Binding-site contacts:
Ligand atom C6 contacts residue ASN134 of chain 1.FC at 3.1 Å.
Ligand atom O2B contacts residue THR23 of chain 1.FC at 1.9 Å (h-bond).
Ligand atom C2 contacts residue LYS135 of chain 1.FC at 3.0 Å.
Ligand atom O4' contacts residue LYS135 of chain 1.FC at 3.0 Å (salt-bridge).
Ligand atom N3B contacts residue LYS22 of chain 1.FC at 3.0 Å (salt-bridge).
Ligand atom O1A contacts residue ILE60 of chain 1.FC at 2.8 Å.
Ligand atom O3G contacts residue THR81 of chain 1.FC at 3.3 Å.
Ligand atom O2B contacts residue LYS22 of chain 1.FC at 2.6 Å (salt-bridge).
Ligand atom O3A contacts residue GLY21 of chain 1.FC at 3.2 Å (h-bond).
Ligand atom O1B contacts residue ASP19 of chain 1.FC at 2.6 Å (salt-bridge).
Ligand atom PB contacts residue LYS22 of chain 1.FC at 2.5 Å.
Ligand atom O2G contacts residue GLY83 of chain 1.FC at 3.2 Å (h-bond).
Ligand atom PG contacts residue LYS22 of chain 1.FC at 2.8 Å.
Ligand atom O2G contacts residue LYS22 of chain 1.FC at 2.8 Å (salt-bridge).
Ligand atom PB contacts residue MG1 of chain 1.VD at 3.1 Å.
Ligand atom C8 contacts residue LYS135 of chain 1.FC at 3.1 Å.
Ligand atom N7 contacts residue LYS135 of chain 1.FC at 3.3 Å.
Ligand atom PB contacts residue ASP19 of chain 1.FC at 3.4 Å.
Ligand atom O6 contacts residue ASN134 of chain 1.FC at 2.5 Å (h-bond).
Ligand atom N3B contacts residue MG1 of chain 1.VD at 3.1 Å.
Ligand atom N9 contacts residue LYS135 of chain 1.FC at 2.6 Å.
Ligand atom C5 contacts residue ASN134 of chain 1.FC at 3.2 Å.
Ligand atom N1 contacts residue LYS135 of chain 1.FC at 2.5 Å.
Ligand atom C8 contacts residue GLY21 of chain 1.FC at 3.0 Å.
Ligand atom O1B contacts residue LYS22 of chain 1.FC at 2.3 Å (salt-bridge).
Ligand atom C1' contacts residue LYS135 of chain 1.FC at 3.2 Å.
Ligand atom O2A contacts residue THR24 of chain 1.FC at 3.1 Å.
Ligand atom C4 contacts residue LYS135 of chain 1.FC at 2.5 Å.
Ligand atom N7 contacts residue ASN134 of chain 1.FC at 2.7 Å (h-bond).
Ligand atom C5 contacts residue LYS135 of chain 1.FC at 2.9 Å.
Ligand atom PG contacts residue MG1 of chain 1.VD at 3.0 Å.
Ligand atom O6 contacts residue LYS135 of chain 1.FC at 3.0 Å (salt-bridge).
Ligand atom O1G contacts residue THR61 of chain 1.FC at 3.2 Å.
Ligand atom O3A contacts residue ASP19 of chain 1.FC at 3.3 Å (salt-bridge).
Ligand atom O3G contacts residue LYS22 of chain 1.FC at 2.4 Å (salt-bridge).
Ligand atom O2B contacts residue MG1 of chain 1.VD at 2.1 Å.
Ligand atom O3G contacts residue MG1 of chain 1.VD at 1.8 Å.
Ligand atom C6 contacts residue LYS135 of chain 1.FC at 2.5 Å.
Ligand atom O3G contacts residue THR61 of chain 1.FC at 2.4 Å.
Ligand atom N3 contacts residue LYS135 of chain 1.FC at 3.0 Å.

Sequence of chain 1.FC:
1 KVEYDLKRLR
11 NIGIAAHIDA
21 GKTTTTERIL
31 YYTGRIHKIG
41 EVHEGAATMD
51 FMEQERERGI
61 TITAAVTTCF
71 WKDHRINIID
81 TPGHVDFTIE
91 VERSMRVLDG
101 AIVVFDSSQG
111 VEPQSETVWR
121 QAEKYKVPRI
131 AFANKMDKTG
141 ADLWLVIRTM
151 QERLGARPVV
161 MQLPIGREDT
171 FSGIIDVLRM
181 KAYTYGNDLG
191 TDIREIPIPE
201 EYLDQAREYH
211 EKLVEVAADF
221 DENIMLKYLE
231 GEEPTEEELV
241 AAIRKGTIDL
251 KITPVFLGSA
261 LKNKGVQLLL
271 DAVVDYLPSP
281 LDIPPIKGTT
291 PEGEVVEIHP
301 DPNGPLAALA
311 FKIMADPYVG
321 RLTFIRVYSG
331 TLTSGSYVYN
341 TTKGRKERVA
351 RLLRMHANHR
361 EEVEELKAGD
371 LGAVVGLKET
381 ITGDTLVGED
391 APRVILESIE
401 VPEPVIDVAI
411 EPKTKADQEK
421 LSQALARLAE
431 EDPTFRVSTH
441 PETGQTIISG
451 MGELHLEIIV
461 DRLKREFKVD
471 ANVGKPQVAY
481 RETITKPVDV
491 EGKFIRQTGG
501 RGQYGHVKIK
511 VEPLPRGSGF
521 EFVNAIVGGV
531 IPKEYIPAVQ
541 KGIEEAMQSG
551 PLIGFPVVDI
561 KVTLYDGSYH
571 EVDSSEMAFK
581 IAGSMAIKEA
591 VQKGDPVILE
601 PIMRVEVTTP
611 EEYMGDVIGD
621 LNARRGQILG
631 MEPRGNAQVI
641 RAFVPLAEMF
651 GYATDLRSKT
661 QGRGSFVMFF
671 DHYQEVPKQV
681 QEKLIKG

The small molecule below binds the protein below.
Small molecule (SMILES): Nc1nc2c(ncn2[C@@H]2O[C@H](CO[P](=O)(O)O[P](=O)(O)NP(=O)(O)O)[C@@H](O)[C@H]2O)c(=O)[nH]1